Binding-site contacts:
Ligand atom C1 contacts residue ASN87 of chain 1.B at 1.4 Å.
Ligand atom O6 contacts residue GLY489 of chain 1.A at 3.6 Å.
Ligand atom O7 contacts residue ARG335 of chain 1.A at 3.9 Å.
Ligand atom C5 contacts residue THR486 of chain 1.A at 4.0 Å.
Ligand atom C7 contacts residue ASN87 of chain 1.B at 3.4 Å.
Ligand atom C3 contacts residue ARG335 of chain 1.A at 3.8 Å.
Ligand atom O5 contacts residue ARG335 of chain 1.A at 3.2 Å (salt-bridge).
Ligand atom O7 contacts residue THR486 of chain 1.A at 3.4 Å.
Ligand atom C5 contacts residue ARG335 of chain 1.A at 3.8 Å.
Ligand atom O6 contacts residue GLY484 of chain 1.A at 3.6 Å.
Ligand atom C8 contacts residue ARG335 of chain 1.A at 4.0 Å.
Ligand atom C8 contacts residue ASN491 of chain 1.A at 3.0 Å.
Ligand atom O6 contacts residue GLU485 of chain 1.A at 3.2 Å (salt-bridge).
Ligand atom C2 contacts residue GLU485 of chain 1.A at 4.2 Å.
Ligand atom O5 contacts residue ASN87 of chain 1.B at 2.4 Å (h-bond).
Ligand atom C3 contacts residue ASN87 of chain 1.B at 3.8 Å.
Ligand atom O6 contacts residue ASP490 of chain 1.A at 2.9 Å (salt-bridge).
Ligand atom O6 contacts residue THR486 of chain 1.A at 3.8 Å.
Ligand atom O7 contacts residue THR85 of chain 1.B at 3.9 Å.
Ligand atom C2 contacts residue ASN87 of chain 1.B at 2.5 Å.
Ligand atom C4 contacts residue ARG335 of chain 1.A at 4.0 Å.
Ligand atom O3 contacts residue ARG335 of chain 1.A at 2.4 Å (salt-bridge).
Ligand atom C7 contacts residue ARG335 of chain 1.A at 3.9 Å.
Ligand atom O7 contacts residue TYR507 of chain 1.B at 3.8 Å.
Ligand atom O4 contacts residue GLU485 of chain 1.A at 4.2 Å.
Ligand atom C6 contacts residue ASP490 of chain 1.A at 3.5 Å.
Ligand atom O6 contacts residue ARG335 of chain 1.A at 3.3 Å (salt-bridge).
Ligand atom C5 contacts residue ASN87 of chain 1.B at 3.7 Å.
Ligand atom C8 contacts residue ASN87 of chain 1.B at 3.5 Å.
Ligand atom C3 contacts residue ARG335 of chain 1.A at 3.2 Å.
Ligand atom C3 contacts residue THR486 of chain 1.A at 3.9 Å.
Ligand atom O4 contacts residue THR486 of chain 1.A at 3.9 Å.
Ligand atom O2 contacts residue GLU485 of chain 1.A at 3.5 Å (salt-bridge).
Ligand atom O6 contacts residue ILE487 of chain 1.A at 3.8 Å.
Ligand atom O4 contacts residue ARG335 of chain 1.A at 3.5 Å (salt-bridge).
Ligand atom C1 contacts residue ARG335 of chain 1.A at 4.0 Å.
Ligand atom O7 contacts residue ALA84 of chain 1.B at 4.0 Å.
Ligand atom N2 contacts residue ASN87 of chain 1.B at 2.9 Å (h-bond).
Ligand atom C4 contacts residue ARG335 of chain 1.A at 4.1 Å.
Ligand atom O4 contacts residue ARG335 of chain 1.A at 3.6 Å.

A small-molecule ligand and the protein it binds are described below.
Small molecule (SMILES): CC(=O)N[C@H]1[C@H](O[C@H]2[C@H](O)[C@@H](NC(C)=O)CO[C@@H]2CO)O[C@H](CO)[C@@H](O[C@@H]2O[C@H](CO[C@H]3O[C@H](CO)[C@@H](O)[C@H](O[C@H]4O[C@H](CO)[C@@H](O)[C@H](O)[C@@H]4O)[C@@H]3O)[C@@H](O)[C@H](O[C@H]3O[C@H](CO)[C@@H](O)[C@H](O)[C@@H]3O)[C@@H]2O)[C@@H]1O

Sequence of chain 1.B:
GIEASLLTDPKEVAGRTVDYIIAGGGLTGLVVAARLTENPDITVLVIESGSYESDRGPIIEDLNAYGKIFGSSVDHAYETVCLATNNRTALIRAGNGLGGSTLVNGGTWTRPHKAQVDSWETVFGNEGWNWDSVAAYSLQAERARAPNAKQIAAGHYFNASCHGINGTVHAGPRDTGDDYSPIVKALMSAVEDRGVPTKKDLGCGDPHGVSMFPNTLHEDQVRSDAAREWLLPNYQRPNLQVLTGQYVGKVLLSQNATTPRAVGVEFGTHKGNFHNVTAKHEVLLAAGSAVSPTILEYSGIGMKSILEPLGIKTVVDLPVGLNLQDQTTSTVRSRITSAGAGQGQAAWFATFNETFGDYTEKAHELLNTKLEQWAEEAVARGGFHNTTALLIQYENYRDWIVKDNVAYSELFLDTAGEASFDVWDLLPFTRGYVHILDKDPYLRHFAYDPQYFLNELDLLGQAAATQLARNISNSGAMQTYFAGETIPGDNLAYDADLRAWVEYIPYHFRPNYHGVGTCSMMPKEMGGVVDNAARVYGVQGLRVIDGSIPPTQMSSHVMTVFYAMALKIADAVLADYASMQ

Sequence of chain 1.A:
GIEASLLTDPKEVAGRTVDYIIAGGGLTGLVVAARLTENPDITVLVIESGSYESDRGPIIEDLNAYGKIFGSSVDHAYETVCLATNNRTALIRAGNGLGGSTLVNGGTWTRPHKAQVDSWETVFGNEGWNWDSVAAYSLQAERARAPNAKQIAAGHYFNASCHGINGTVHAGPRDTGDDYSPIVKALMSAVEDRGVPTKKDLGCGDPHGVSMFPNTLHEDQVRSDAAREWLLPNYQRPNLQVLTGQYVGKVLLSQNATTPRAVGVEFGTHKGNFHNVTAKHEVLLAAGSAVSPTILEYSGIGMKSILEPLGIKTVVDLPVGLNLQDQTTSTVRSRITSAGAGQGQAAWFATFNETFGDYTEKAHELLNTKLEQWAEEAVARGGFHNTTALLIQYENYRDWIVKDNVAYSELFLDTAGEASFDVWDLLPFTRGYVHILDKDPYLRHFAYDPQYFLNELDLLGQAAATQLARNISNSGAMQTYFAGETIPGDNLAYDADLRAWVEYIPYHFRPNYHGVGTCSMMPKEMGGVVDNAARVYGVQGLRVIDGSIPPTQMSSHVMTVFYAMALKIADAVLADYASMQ